Binding-site contacts:
Ligand atom C2 contacts residue ASN19 of chain 1.A at 2.4 Å.
Ligand atom C7 contacts residue ASN19 of chain 1.A at 3.3 Å.
Ligand atom C1 contacts residue ASN19 of chain 1.A at 1.4 Å.
Ligand atom C1 contacts residue SER21 of chain 1.A at 3.4 Å.
Ligand atom C4 contacts residue ASN19 of chain 1.A at 4.2 Å.
Ligand atom C8 contacts residue ASN19 of chain 1.A at 4.5 Å.
Ligand atom O5 contacts residue GLU133 of chain 1.A at 4.1 Å.
Ligand atom C1 contacts residue VAL22 of chain 1.A at 4.2 Å (hydrophobic).
Ligand atom C7 contacts residue ARG136 of chain 1.A at 4.1 Å.
Ligand atom C5 contacts residue VAL22 of chain 1.A at 4.3 Å (hydrophobic).
Ligand atom C6 contacts residue LEU129 of chain 1.A at 4.4 Å (hydrophobic).
Ligand atom O7 contacts residue ARG136 of chain 1.A at 2.9 Å (salt-bridge).
Ligand atom O5 contacts residue VAL22 of chain 1.A at 3.4 Å.
Ligand atom C6 contacts residue VAL22 of chain 1.A at 4.1 Å (hydrophobic).
Ligand atom O7 contacts residue ASN19 of chain 1.A at 3.2 Å (h-bond).
Ligand atom O6 contacts residue VAL22 of chain 1.A at 4.0 Å.
Ligand atom O7 contacts residue GLU133 of chain 1.A at 4.3 Å.
Ligand atom C3 contacts residue ASN19 of chain 1.A at 3.8 Å.
Ligand atom C1 contacts residue GLU133 of chain 1.A at 4.2 Å.
Ligand atom C5 contacts residue SER21 of chain 1.A at 3.6 Å.
Ligand atom O5 contacts residue ASN19 of chain 1.A at 2.3 Å (h-bond).
Ligand atom C5 contacts residue ASN19 of chain 1.A at 3.6 Å.
Ligand atom N2 contacts residue ASN19 of chain 1.A at 2.9 Å (h-bond).
Ligand atom O5 contacts residue SER21 of chain 1.A at 3.4 Å (h-bond).
Ligand atom C6 contacts residue SER21 of chain 1.A at 4.2 Å.
Ligand atom O6 contacts residue LEU129 of chain 1.A at 3.9 Å.

A protein and the small-molecule ligand that binds it are described below.
Small molecule (SMILES): CC(=O)N[C@@H]1[C@@H](O)[C@H](O)[C@@H](CO)O[C@H]1O

Sequence of chain 1.A:
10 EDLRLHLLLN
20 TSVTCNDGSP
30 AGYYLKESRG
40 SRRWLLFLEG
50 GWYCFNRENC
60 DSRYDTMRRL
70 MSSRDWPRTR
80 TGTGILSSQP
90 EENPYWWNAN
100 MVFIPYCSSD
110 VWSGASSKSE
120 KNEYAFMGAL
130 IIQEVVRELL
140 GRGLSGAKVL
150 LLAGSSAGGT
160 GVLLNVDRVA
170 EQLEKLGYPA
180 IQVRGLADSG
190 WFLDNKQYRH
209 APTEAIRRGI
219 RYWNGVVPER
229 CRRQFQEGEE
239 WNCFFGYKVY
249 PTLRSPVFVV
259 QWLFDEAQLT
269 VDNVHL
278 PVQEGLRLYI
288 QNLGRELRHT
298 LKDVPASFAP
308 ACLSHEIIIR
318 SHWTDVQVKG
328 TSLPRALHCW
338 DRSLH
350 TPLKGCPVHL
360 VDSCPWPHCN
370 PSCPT